A protein and the small-molecule ligand that binds it are described below.
Small molecule (SMILES): CC(=O)N[C@@H]1[C@@H](O)[C@H](O)[C@@H](CO)O[C@H]1O

Sequence of chain 1.A:
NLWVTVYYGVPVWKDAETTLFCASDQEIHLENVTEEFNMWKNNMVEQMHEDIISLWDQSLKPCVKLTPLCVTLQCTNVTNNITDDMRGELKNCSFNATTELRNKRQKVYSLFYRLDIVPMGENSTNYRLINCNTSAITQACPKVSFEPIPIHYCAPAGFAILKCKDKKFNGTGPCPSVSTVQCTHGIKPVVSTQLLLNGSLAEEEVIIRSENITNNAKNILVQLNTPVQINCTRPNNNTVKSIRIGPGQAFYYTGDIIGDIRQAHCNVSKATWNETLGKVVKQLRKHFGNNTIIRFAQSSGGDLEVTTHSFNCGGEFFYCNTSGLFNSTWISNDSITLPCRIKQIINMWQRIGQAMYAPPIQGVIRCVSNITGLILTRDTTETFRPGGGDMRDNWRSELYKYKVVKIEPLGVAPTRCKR

Binding-site contacts:
Ligand atom N2 contacts residue ASN227 of chain 1.A at 3.0 Å (h-bond).
Ligand atom C3 contacts residue ASN227 of chain 1.A at 3.9 Å.
Ligand atom C8 contacts residue ARG266 of chain 1.A at 4.4 Å.
Ligand atom C8 contacts residue ILE265 of chain 1.A at 3.7 Å (hydrophobic).
Ligand atom C2 contacts residue ASN227 of chain 1.A at 2.5 Å.
Ligand atom C7 contacts residue ILE265 of chain 1.A at 4.2 Å (hydrophobic).
Ligand atom C4 contacts residue ASN227 of chain 1.A at 4.4 Å.
Ligand atom C8 contacts residue SER267 of chain 1.A at 3.7 Å.
Ligand atom C5 contacts residue THR229 of chain 1.A at 4.0 Å.
Ligand atom O7 contacts residue HIS344 of chain 1.A at 3.1 Å.
Ligand atom O7 contacts residue ASN227 of chain 1.A at 3.0 Å (h-bond).
Ligand atom C1 contacts residue ASN227 of chain 1.A at 1.5 Å.
Ligand atom C1 contacts residue THR229 of chain 1.A at 3.8 Å.
Ligand atom C8 contacts residue ILE270 of chain 1.A at 4.0 Å (hydrophobic).
Ligand atom O5 contacts residue ASN227 of chain 1.A at 2.5 Å (h-bond).
Ligand atom C7 contacts residue HIS344 of chain 1.A at 3.8 Å.
Ligand atom C8 contacts residue ASN227 of chain 1.A at 4.4 Å.
Ligand atom O5 contacts residue THR229 of chain 1.A at 4.0 Å.
Ligand atom O7 contacts residue ILE265 of chain 1.A at 3.9 Å.
Ligand atom C8 contacts residue HIS344 of chain 1.A at 4.1 Å.
Ligand atom C6 contacts residue THR229 of chain 1.A at 4.4 Å.
Ligand atom C7 contacts residue ASN227 of chain 1.A at 3.2 Å.
Ligand atom C5 contacts residue ASN227 of chain 1.A at 3.8 Å.